A small-molecule ligand and the protein it binds are described below.
Small molecule (SMILES): Brc1cncc(-c2nn[nH]n2)c1

Binding-site contacts:
Ligand atom N2 contacts residue GLU99 of chain 1.B at 4.5 Å.
Ligand atom C9 contacts residue LEU94 of chain 1.B at 3.9 Å (hydrophobic).
Ligand atom C8 contacts residue VAL29 of chain 1.B at 4.4 Å (hydrophobic).
Ligand atom N7 contacts residue LEU94 of chain 1.B at 3.7 Å.
Ligand atom N7 contacts residue LEU146 of chain 1.B at 4.2 Å.
Ligand atom C8 contacts residue LEU146 of chain 1.B at 3.7 Å (hydrophobic).
Ligand atom C12 contacts residue GLU93 of chain 1.B at 3.3 Å.
Ligand atom N3 contacts residue LEU146 of chain 1.B at 4.5 Å.
Ligand atom C8 contacts residue ILE21 of chain 1.B at 4.4 Å (hydrophobic).
Ligand atom N3 contacts residue ILE21 of chain 1.B at 3.5 Å.
Ligand atom N7 contacts residue GLU93 of chain 1.B at 3.9 Å.
Ligand atom BR1 contacts residue MET92 of chain 1.B at 4.0 Å.
Ligand atom N3 contacts residue CYS95 of chain 1.B at 4.4 Å.
Ligand atom BR1 contacts residue ALA45 of chain 1.B at 4.3 Å.
Ligand atom C10 contacts residue GLU93 of chain 1.B at 4.4 Å.
Ligand atom C1 contacts residue LEU146 of chain 1.B at 3.8 Å (hydrophobic).
Ligand atom C10 contacts residue ALA45 of chain 1.B at 3.8 Å (hydrophobic).
Ligand atom C9 contacts residue LEU146 of chain 1.B at 4.2 Å (hydrophobic).
Ligand atom C12 contacts residue LEU94 of chain 1.B at 4.0 Å (hydrophobic).
Ligand atom BR1 contacts residue VAL77 of chain 1.B at 4.2 Å.
Ligand atom C1 contacts residue ILE21 of chain 1.B at 3.7 Å (hydrophobic).
Ligand atom C8 contacts residue ALA45 of chain 1.B at 4.5 Å (hydrophobic).
Ligand atom N4 contacts residue ILE21 of chain 1.B at 3.6 Å.
Ligand atom C12 contacts residue CYS95 of chain 1.B at 3.7 Å (hydrophobic).
Ligand atom C12 contacts residue ALA45 of chain 1.B at 3.5 Å (hydrophobic).
Ligand atom N7 contacts residue CYS95 of chain 1.B at 2.9 Å (h-bond).
Ligand atom N4 contacts residue GLY22 of chain 1.B at 4.3 Å.
Ligand atom N2 contacts residue ILE21 of chain 1.B at 3.2 Å (h-bond).
Ligand atom C12 contacts residue LEU146 of chain 1.B at 3.8 Å (hydrophobic).
Ligand atom N3 contacts residue GLY98 of chain 1.B at 3.9 Å.
Ligand atom C9 contacts residue CYS95 of chain 1.B at 3.2 Å (hydrophobic).
Ligand atom N2 contacts residue GLY98 of chain 1.B at 4.0 Å.
Ligand atom C6 contacts residue ILE21 of chain 1.B at 3.7 Å (hydrophobic).
Ligand atom C6 contacts residue LEU146 of chain 1.B at 3.7 Å (hydrophobic).
Ligand atom C6 contacts residue CYS95 of chain 1.B at 4.4 Å (hydrophobic).
Ligand atom N7 contacts residue ALA45 of chain 1.B at 3.9 Å.
Ligand atom N5 contacts residue LEU146 of chain 1.B at 3.8 Å.
Ligand atom C10 contacts residue LEU146 of chain 1.B at 3.5 Å (hydrophobic).
Ligand atom C9 contacts residue ILE21 of chain 1.B at 3.8 Å (hydrophobic).
Ligand atom BR1 contacts residue LEU146 of chain 1.B at 4.1 Å.

Sequence of chain 1.B:
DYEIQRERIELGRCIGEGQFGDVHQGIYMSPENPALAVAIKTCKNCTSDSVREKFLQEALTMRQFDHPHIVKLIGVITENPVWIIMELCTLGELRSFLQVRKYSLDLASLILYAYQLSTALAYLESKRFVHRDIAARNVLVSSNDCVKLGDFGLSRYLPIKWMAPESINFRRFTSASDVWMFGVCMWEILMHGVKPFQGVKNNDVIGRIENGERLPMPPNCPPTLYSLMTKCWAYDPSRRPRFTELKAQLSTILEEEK